Sequence of chain 8.A:
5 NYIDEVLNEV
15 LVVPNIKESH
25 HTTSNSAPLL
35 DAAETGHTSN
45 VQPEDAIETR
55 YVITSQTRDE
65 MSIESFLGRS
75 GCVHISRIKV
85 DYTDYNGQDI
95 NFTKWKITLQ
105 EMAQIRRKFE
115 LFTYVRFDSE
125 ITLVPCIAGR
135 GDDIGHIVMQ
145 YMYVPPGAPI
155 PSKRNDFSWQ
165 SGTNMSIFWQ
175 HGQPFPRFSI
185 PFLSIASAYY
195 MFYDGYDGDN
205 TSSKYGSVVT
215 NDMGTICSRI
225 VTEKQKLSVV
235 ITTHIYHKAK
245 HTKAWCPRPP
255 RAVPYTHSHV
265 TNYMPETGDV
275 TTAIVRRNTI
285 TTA

This small molecule binds to this protein.
Small molecule (SMILES): Cc1cc(CCCCCOc2c(Cl)cc(C3=NCCO3)cc2Cl)on1

Binding-site contacts:
Ligand atom C4C contacts residue MET217 of chain 8.A at 4.2 Å (hydrophobic).
Ligand atom CL2 contacts residue LEU187 of chain 8.A at 3.9 Å.
Ligand atom C5A contacts residue TYR147 of chain 8.A at 4.1 Å (hydrophobic).
Ligand atom N3A contacts residue PHE182 of chain 8.A at 4.0 Å.
Ligand atom CL2 contacts residue TYR147 of chain 8.A at 3.4 Å.
Ligand atom O1A contacts residue TYR147 of chain 8.A at 4.0 Å.
Ligand atom C2B contacts residue ILE125 of chain 8.A at 3.1 Å (hydrophobic).
Ligand atom CL1 contacts residue ILE239 of chain 8.A at 3.8 Å.
Ligand atom C4B contacts residue ILE220 of chain 8.A at 4.0 Å (hydrophobic).
Ligand atom C5A contacts residue TYR145 of chain 8.A at 3.8 Å (hydrophobic).
Ligand atom CL2 contacts residue ILE184 of chain 8.A at 3.9 Å.
Ligand atom C1B contacts residue ILE125 of chain 8.A at 3.1 Å (hydrophobic).
Ligand atom O1B contacts residue ILE125 of chain 8.A at 3.5 Å.
Ligand atom O1 contacts residue MET217 of chain 8.A at 4.2 Å.
Ligand atom C31 contacts residue MET195 of chain 8.A at 3.5 Å (hydrophobic).
Ligand atom N3A contacts residue LEU127 of chain 8.A at 4.1 Å.
Ligand atom C5B contacts residue TYR147 of chain 8.A at 3.9 Å (hydrophobic).
Ligand atom O1A contacts residue ILE220 of chain 8.A at 3.6 Å.
Ligand atom C3B contacts residue ILE220 of chain 8.A at 4.2 Å (hydrophobic).
Ligand atom N2 contacts residue THR102 of chain 8.A at 4.2 Å.
Ligand atom C5B contacts residue ILE125 of chain 8.A at 3.9 Å (hydrophobic).
Ligand atom C3B contacts residue ILE125 of chain 8.A at 3.5 Å (hydrophobic).
Ligand atom C3 contacts residue LEU103 of chain 8.A at 4.1 Å (hydrophobic).
Ligand atom C4A contacts residue LEU127 of chain 8.A at 4.0 Å (hydrophobic).
Ligand atom C4 contacts residue LEU103 of chain 8.A at 3.4 Å (hydrophobic).
Ligand atom C2C contacts residue MET217 of chain 8.A at 3.7 Å (hydrophobic).
Ligand atom C6B contacts residue ILE184 of chain 8.A at 4.1 Å (hydrophobic).
Ligand atom C6B contacts residue ILE125 of chain 8.A at 3.6 Å (hydrophobic).
Ligand atom C4A contacts residue ILE220 of chain 8.A at 4.1 Å (hydrophobic).
Ligand atom C31 contacts residue GLN104 of chain 8.A at 3.6 Å.
Ligand atom C5A contacts residue MET146 of chain 8.A at 3.7 Å (hydrophobic).
Ligand atom N2 contacts residue ASN215 of chain 8.A at 3.7 Å.
Ligand atom C5A contacts residue ILE220 of chain 8.A at 3.9 Å (hydrophobic).
Ligand atom CL1 contacts residue ILE125 of chain 8.A at 3.5 Å.
Ligand atom C4A contacts residue TYR145 of chain 8.A at 3.3 Å (hydrophobic).
Ligand atom C5 contacts residue LEU103 of chain 8.A at 3.8 Å (hydrophobic).
Ligand atom C2A contacts residue ILE220 of chain 8.A at 3.8 Å (hydrophobic).
Ligand atom C2A contacts residue PHE182 of chain 8.A at 4.2 Å (hydrophobic).
Ligand atom C4B contacts residue ILE125 of chain 8.A at 3.9 Å (hydrophobic).
Ligand atom C1C contacts residue LEU103 of chain 8.A at 4.1 Å (hydrophobic).